This small molecule binds to this protein.
Small molecule (SMILES): CC(=O)N[C@@H]1[C@@H](O)[C@H](O)[C@@H](CO)O[C@H]1O

Binding-site contacts:
Ligand atom C2 contacts residue ASN259 of chain 58.L at 2.4 Å.
Ligand atom O6 contacts residue ASN259 of chain 58.L at 4.2 Å.
Ligand atom C8 contacts residue LYS181 of chain 58.K at 4.3 Å.
Ligand atom C5 contacts residue ASN259 of chain 58.L at 3.7 Å.
Ligand atom C1 contacts residue ASN259 of chain 58.L at 1.4 Å.
Ligand atom C4 contacts residue ASN259 of chain 58.L at 4.2 Å.
Ligand atom O5 contacts residue ASN259 of chain 58.L at 2.3 Å (h-bond).
Ligand atom O7 contacts residue THR116 of chain 58.K at 3.9 Å.
Ligand atom C3 contacts residue ASN259 of chain 58.L at 3.8 Å.
Ligand atom O7 contacts residue LYS181 of chain 58.K at 4.3 Å.
Ligand atom C8 contacts residue ASN259 of chain 58.L at 4.4 Å.
Ligand atom O7 contacts residue ASN259 of chain 58.L at 2.9 Å (h-bond).
Ligand atom N2 contacts residue ASN259 of chain 58.L at 2.9 Å (h-bond).
Ligand atom C7 contacts residue ASN259 of chain 58.L at 3.1 Å.

Sequence of chain 58.L:
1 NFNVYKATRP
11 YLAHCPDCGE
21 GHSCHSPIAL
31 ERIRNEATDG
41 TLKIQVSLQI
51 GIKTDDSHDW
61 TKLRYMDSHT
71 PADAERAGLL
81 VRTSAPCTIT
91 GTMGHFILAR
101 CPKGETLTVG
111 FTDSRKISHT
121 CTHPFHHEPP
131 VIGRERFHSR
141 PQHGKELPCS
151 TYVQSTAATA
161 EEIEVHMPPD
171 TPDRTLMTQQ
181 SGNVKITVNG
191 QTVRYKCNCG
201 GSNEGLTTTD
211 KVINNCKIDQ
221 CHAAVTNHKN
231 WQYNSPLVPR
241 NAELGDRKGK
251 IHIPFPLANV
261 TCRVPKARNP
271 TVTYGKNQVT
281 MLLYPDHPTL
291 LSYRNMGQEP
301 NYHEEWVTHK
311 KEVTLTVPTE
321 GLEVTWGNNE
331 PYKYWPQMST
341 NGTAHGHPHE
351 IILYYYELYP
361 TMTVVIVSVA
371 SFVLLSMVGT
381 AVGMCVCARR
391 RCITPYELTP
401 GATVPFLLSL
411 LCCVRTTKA

Sequence of chain 58.K:
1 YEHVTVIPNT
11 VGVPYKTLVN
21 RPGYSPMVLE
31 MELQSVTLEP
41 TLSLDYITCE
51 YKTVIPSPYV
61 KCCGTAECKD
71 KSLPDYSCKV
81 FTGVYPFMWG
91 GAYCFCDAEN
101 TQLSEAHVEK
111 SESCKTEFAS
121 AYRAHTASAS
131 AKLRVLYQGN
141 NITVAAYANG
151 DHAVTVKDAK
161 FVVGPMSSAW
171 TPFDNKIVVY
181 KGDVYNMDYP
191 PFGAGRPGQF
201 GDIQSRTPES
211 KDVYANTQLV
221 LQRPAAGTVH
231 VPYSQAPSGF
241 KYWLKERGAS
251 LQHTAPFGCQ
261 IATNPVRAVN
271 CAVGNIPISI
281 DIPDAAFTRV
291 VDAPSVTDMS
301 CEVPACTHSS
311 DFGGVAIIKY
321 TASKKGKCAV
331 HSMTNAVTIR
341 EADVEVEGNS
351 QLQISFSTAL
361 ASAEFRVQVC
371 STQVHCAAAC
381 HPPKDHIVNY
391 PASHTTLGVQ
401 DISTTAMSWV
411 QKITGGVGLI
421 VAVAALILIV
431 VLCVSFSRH